Binding-site contacts:
Ligand atom C8 contacts residue ASN154 of chain 2.C at 2.3 Å.
Ligand atom O7 contacts residue VAL153 of chain 2.C at 4.1 Å.
Ligand atom C5 contacts residue THR156 of chain 2.C at 4.1 Å.
Ligand atom C1 contacts residue ASN154 of chain 2.C at 3.0 Å.
Ligand atom O7 contacts residue ASN154 of chain 2.C at 2.1 Å (h-bond).
Ligand atom O5 contacts residue ASN154 of chain 2.C at 4.1 Å.
Ligand atom O5 contacts residue THR156 of chain 2.C at 4.0 Å.
Ligand atom O6 contacts residue THR156 of chain 2.C at 2.7 Å (h-bond).
Ligand atom C1 contacts residue THR156 of chain 2.C at 4.2 Å.
Ligand atom C7 contacts residue ASN154 of chain 2.C at 2.2 Å.
Ligand atom C2 contacts residue ASN154 of chain 2.C at 3.6 Å.
Ligand atom N2 contacts residue ASN154 of chain 2.C at 3.2 Å (h-bond).
Ligand atom C6 contacts residue THR156 of chain 2.C at 3.7 Å.
Ligand atom O7 contacts residue GLY150 of chain 2.C at 4.2 Å.

Sequence of chain 2.C:
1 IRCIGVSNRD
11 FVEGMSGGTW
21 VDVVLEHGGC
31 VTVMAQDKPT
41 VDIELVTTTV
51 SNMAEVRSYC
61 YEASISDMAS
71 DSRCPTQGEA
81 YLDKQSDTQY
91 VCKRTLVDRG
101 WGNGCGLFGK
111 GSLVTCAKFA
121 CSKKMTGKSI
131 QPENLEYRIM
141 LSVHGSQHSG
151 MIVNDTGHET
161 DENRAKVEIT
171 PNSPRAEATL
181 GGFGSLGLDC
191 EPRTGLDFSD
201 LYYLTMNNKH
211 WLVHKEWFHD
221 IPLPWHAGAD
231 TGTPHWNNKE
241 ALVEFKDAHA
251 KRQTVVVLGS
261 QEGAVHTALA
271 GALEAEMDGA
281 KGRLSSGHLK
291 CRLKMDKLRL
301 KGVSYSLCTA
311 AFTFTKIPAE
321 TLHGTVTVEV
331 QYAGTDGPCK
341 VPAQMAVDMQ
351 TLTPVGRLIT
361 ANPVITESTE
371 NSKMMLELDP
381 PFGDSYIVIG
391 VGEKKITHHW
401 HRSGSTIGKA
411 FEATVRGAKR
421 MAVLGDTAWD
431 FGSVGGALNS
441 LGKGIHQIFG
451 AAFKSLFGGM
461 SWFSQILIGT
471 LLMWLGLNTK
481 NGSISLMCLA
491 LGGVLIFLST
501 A

The protein below binds the small molecule below.
Small molecule (SMILES): CC(=O)N[C@H]1[C@H](O[C@H]2[C@H](O)[C@@H](NC(C)=O)CO[C@@H]2CO)O[C@H](CO)[C@@H](O)[C@@H]1O